A protein and the small-molecule ligand that binds it are described below.
Small molecule (SMILES): O=C1CCC(=O)N1CCC12C3C4C5C1[Rh]4532167C2CCC1C6CCC27

Sequence of chain 1.B:
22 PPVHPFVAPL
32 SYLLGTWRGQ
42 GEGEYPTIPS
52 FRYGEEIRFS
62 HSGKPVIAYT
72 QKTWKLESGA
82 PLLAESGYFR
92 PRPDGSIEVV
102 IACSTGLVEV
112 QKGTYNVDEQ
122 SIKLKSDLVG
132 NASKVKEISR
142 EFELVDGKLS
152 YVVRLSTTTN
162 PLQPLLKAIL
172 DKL

Binding-site contacts:
Ligand atom O1A contacts residue GLU86 of chain 1.B at 4.0 Å.
Ligand atom C4B contacts residue LEU156 of chain 1.B at 4.3 Å (hydrophobic).
Ligand atom C7B contacts residue LEU108 of chain 1.B at 4.5 Å (hydrophobic).
Ligand atom C3A contacts residue GLU86 of chain 1.B at 3.5 Å.
Ligand atom C5B contacts residue LEU166 of chain 1.B at 3.7 Å (hydrophobic).
Ligand atom NA contacts residue GLU86 of chain 1.B at 3.7 Å.
Ligand atom C6B contacts residue VAL136 of chain 1.B at 4.3 Å (hydrophobic).
Ligand atom C1B contacts residue LEU167 of chain 1.B at 4.3 Å (hydrophobic).
Ligand atom C3B contacts residue LEU166 of chain 1.B at 4.2 Å (hydrophobic).
Ligand atom C2A contacts residue LEU84 of chain 1.B at 4.1 Å (hydrophobic).
Ligand atom C1A contacts residue CYS104 of chain 1.B at 3.0 Å (hydrophobic).
Ligand atom C7C contacts residue VAL136 of chain 1.B at 4.2 Å (hydrophobic).
Ligand atom C6B contacts residue LEU156 of chain 1.B at 3.9 Å (hydrophobic).
Ligand atom O1A contacts residue LEU108 of chain 1.B at 3.6 Å.
Ligand atom NA contacts residue CYS104 of chain 1.B at 4.1 Å.
Ligand atom C4A contacts residue GLU86 of chain 1.B at 3.4 Å.
Ligand atom O2A contacts residue GLN72 of chain 1.B at 3.4 Å (h-bond).
Ligand atom C2A contacts residue THR106 of chain 1.B at 3.6 Å.
Ligand atom C4A contacts residue CYS104 of chain 1.B at 4.0 Å (hydrophobic).
Ligand atom C1A contacts residue THR106 of chain 1.B at 4.5 Å.
Ligand atom O1A contacts residue CYS104 of chain 1.B at 3.5 Å (h-bond).
Ligand atom C3A contacts residue ALA85 of chain 1.B at 4.0 Å (hydrophobic).
Ligand atom C2A contacts residue GLU86 of chain 1.B at 4.0 Å.
Ligand atom C1C contacts residue THR106 of chain 1.B at 4.4 Å.
Ligand atom O1A contacts residue THR106 of chain 1.B at 4.2 Å.
Ligand atom C5B contacts residue LEU156 of chain 1.B at 3.5 Å (hydrophobic).
Ligand atom C4B contacts residue LEU166 of chain 1.B at 3.2 Å (hydrophobic).
Ligand atom C3A contacts residue LEU84 of chain 1.B at 3.8 Å (hydrophobic).
Ligand atom C4A contacts residue GLN72 of chain 1.B at 4.4 Å.
Ligand atom C1A contacts residue GLU86 of chain 1.B at 3.7 Å.
Ligand atom C2A contacts residue CYS104 of chain 1.B at 1.9 Å (hydrophobic).
Ligand atom O2A contacts residue GLU86 of chain 1.B at 3.5 Å (salt-bridge).
Ligand atom C3A contacts residue CYS104 of chain 1.B at 2.8 Å (hydrophobic).